The protein below binds the small molecule below.
Small molecule (SMILES): C[C@@H](O)[C@@H](C)O

Binding-site contacts:
Ligand atom C2 contacts residue SER91 of chain 1.A at 4.3 Å.
Ligand atom O5 contacts residue TYR88 of chain 1.A at 4.1 Å.
Ligand atom C1 contacts residue THR267 of chain 1.A at 3.4 Å.
Ligand atom O6 contacts residue ARG334 of chain 1.B at 4.5 Å.
Ligand atom C1 contacts residue TYR88 of chain 1.A at 4.5 Å (hydrophobic).
Ligand atom C1 contacts residue GLU64 of chain 1.A at 3.2 Å.
Ligand atom O5 contacts residue SER91 of chain 1.A at 3.0 Å (h-bond).
Ligand atom C4 contacts residue LEU271 of chain 1.A at 4.3 Å (hydrophobic).
Ligand atom C4 contacts residue TYR88 of chain 1.A at 3.9 Å (hydrophobic).
Ligand atom C4 contacts residue THR267 of chain 1.A at 3.7 Å.
Ligand atom C4 contacts residue PRO84 of chain 1.A at 3.5 Å (hydrophobic).
Ligand atom O5 contacts residue CYS87 of chain 1.A at 3.4 Å (h-bond).
Ligand atom C3 contacts residue CYS87 of chain 1.A at 4.0 Å (hydrophobic).
Ligand atom C2 contacts residue GLU64 of chain 1.A at 2.8 Å.
Ligand atom O6 contacts residue GLU64 of chain 1.A at 4.0 Å.
Ligand atom O5 contacts residue GLU64 of chain 1.A at 3.0 Å (salt-bridge).
Ligand atom C3 contacts residue PRO84 of chain 1.A at 4.2 Å (hydrophobic).
Ligand atom O5 contacts residue LEU67 of chain 1.A at 3.4 Å.
Ligand atom C3 contacts residue TYR88 of chain 1.A at 4.1 Å (hydrophobic).
Ligand atom C3 contacts residue GLU64 of chain 1.A at 4.0 Å.
Ligand atom C2 contacts residue LEU67 of chain 1.A at 4.5 Å (hydrophobic).

Sequence of chain 1.A:
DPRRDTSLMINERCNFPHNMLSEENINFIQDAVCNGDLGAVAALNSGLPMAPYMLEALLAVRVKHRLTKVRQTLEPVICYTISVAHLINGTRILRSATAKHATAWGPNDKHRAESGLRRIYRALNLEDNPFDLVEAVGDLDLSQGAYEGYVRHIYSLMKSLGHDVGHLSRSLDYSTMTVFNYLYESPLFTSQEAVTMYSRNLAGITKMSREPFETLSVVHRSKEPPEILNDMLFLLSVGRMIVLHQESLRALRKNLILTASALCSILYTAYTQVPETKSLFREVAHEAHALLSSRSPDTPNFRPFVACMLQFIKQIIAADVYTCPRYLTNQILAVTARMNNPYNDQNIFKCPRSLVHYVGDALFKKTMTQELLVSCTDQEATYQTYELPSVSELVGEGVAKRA

Sequence of chain 1.B:
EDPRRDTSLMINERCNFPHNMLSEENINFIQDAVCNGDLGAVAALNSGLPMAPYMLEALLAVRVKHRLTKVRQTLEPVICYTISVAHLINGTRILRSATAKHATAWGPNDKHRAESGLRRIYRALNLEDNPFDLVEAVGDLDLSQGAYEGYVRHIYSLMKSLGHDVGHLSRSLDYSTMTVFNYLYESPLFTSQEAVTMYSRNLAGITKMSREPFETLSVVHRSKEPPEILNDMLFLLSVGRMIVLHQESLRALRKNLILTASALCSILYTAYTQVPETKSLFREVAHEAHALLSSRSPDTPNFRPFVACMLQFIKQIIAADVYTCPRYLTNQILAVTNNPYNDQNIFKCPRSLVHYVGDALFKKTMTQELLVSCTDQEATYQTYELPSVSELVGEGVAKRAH